Sequence of chain 1.B:
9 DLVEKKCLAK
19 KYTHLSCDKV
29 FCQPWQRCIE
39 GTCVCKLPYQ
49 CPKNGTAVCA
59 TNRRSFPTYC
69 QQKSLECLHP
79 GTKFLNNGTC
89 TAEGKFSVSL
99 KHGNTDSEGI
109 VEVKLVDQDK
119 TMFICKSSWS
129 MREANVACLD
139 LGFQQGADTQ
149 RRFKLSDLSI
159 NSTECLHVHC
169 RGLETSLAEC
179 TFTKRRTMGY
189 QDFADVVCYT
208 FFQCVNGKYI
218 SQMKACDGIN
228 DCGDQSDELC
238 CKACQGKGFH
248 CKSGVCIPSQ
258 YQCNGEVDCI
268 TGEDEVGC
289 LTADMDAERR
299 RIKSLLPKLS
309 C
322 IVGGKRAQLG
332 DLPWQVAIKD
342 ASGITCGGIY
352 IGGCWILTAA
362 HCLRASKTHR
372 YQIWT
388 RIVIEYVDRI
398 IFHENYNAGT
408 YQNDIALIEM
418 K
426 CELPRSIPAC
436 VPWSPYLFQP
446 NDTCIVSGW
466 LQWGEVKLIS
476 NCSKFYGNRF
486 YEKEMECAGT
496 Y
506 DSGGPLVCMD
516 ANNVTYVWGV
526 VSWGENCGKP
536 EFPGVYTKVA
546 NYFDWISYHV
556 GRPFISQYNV

Binding-site contacts:
Ligand atom C2 contacts residue ASN52 of chain 1.B at 2.5 Å.
Ligand atom N2 contacts residue ASN52 of chain 1.B at 2.9 Å (h-bond).
Ligand atom C5 contacts residue ASN52 of chain 1.B at 3.7 Å.
Ligand atom C7 contacts residue ASN52 of chain 1.B at 3.6 Å.
Ligand atom O7 contacts residue ASN52 of chain 1.B at 3.8 Å.
Ligand atom C8 contacts residue LEU303 of chain 1.B at 3.6 Å (hydrophobic).
Ligand atom C4 contacts residue ASN52 of chain 1.B at 4.2 Å.
Ligand atom C1 contacts residue ASN52 of chain 1.B at 1.4 Å.
Ligand atom O5 contacts residue ASN52 of chain 1.B at 2.4 Å (h-bond).
Ligand atom C3 contacts residue ASN52 of chain 1.B at 3.8 Å.

This protein binds this small molecule.
Small molecule (SMILES): CC(=O)N[C@@H]1[C@@H](O)[C@H](O)[C@@H](CO)O[C@H]1O